Sequence of chain 1.C:
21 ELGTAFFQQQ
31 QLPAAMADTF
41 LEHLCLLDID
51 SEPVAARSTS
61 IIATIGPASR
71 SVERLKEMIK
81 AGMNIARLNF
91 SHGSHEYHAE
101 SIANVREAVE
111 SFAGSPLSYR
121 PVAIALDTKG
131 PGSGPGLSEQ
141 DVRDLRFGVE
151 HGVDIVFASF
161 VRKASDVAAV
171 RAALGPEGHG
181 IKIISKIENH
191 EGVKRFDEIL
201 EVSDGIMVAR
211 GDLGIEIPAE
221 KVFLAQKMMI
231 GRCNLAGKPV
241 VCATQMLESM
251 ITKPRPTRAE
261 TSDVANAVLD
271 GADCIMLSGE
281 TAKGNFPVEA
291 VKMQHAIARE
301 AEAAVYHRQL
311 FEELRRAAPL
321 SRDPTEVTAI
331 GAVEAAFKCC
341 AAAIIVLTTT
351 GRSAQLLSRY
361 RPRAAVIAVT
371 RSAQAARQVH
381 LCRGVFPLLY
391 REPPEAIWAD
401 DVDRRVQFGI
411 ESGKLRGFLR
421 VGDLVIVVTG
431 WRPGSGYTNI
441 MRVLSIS

A protein and the small-molecule ligand that binds it are described below.
Small molecule (SMILES): O=C(O)C(=O)O

Binding-site contacts:
Ligand atom C1 contacts residue ALA209 of chain 1.C at 3.5 Å (hydrophobic).
Ligand atom C1 contacts residue THR244 of chain 1.C at 3.6 Å.
Ligand atom O4 contacts residue LYS186 of chain 1.C at 3.8 Å.
Ligand atom O4 contacts residue ARG87 of chain 1.C at 4.1 Å.
Ligand atom O6 contacts residue ASP212 of chain 1.C at 4.2 Å.
Ligand atom C1 contacts residue GLU188 of chain 1.C at 3.5 Å.
Ligand atom O5 contacts residue MG1 of chain 1.T at 2.1 Å.
Ligand atom C2 contacts residue LYS186 of chain 1.C at 3.6 Å.
Ligand atom O6 contacts residue LYS186 of chain 1.C at 2.7 Å (salt-bridge).
Ligand atom C2 contacts residue THR244 of chain 1.C at 3.9 Å.
Ligand atom O3 contacts residue THR244 of chain 1.C at 2.6 Å (h-bond).
Ligand atom O4 contacts residue ALA209 of chain 1.C at 4.1 Å.
Ligand atom O6 contacts residue ALA209 of chain 1.C at 4.2 Å.
Ligand atom O5 contacts residue GLU188 of chain 1.C at 2.9 Å (salt-bridge).
Ligand atom O6 contacts residue MG1 of chain 1.T at 2.2 Å.
Ligand atom O3 contacts residue ASP212 of chain 1.C at 3.9 Å.
Ligand atom C1 contacts residue MG1 of chain 1.T at 2.8 Å.
Ligand atom O4 contacts residue MET276 of chain 1.C at 4.1 Å.
Ligand atom C2 contacts residue GLU188 of chain 1.C at 3.8 Å.
Ligand atom C1 contacts residue ASP212 of chain 1.C at 3.8 Å.
Ligand atom O4 contacts residue MET207 of chain 1.C at 4.1 Å.
Ligand atom O3 contacts residue ALA209 of chain 1.C at 3.2 Å.
Ligand atom O3 contacts residue ARG210 of chain 1.C at 3.4 Å (salt-bridge).
Ligand atom O6 contacts residue GLU188 of chain 1.C at 3.2 Å (salt-bridge).
Ligand atom O3 contacts residue GLY211 of chain 1.C at 2.8 Å (h-bond).
Ligand atom O5 contacts residue ALA209 of chain 1.C at 3.8 Å.
Ligand atom O3 contacts residue MG1 of chain 1.T at 4.1 Å.
Ligand atom C1 contacts residue ARG210 of chain 1.C at 4.4 Å.
Ligand atom O5 contacts residue GLY211 of chain 1.C at 3.7 Å.
Ligand atom O5 contacts residue ASP212 of chain 1.C at 2.9 Å (salt-bridge).
Ligand atom O4 contacts residue MG1 of chain 1.T at 4.2 Å.
Ligand atom C2 contacts residue MG1 of chain 1.T at 2.9 Å.
Ligand atom C1 contacts residue GLY211 of chain 1.C at 3.7 Å.
Ligand atom O4 contacts residue THR244 of chain 1.C at 3.4 Å (h-bond).
Ligand atom C2 contacts residue ALA209 of chain 1.C at 3.7 Å (hydrophobic).